This small molecule binds to this protein.
Small molecule (SMILES): COc1ccc2c(c1)cc(C(=O)NS(=O)(=O)c1ccc(C(F)(F)F)cc1)n2CC(=O)O

Binding-site contacts:
Ligand atom FAI contacts residue PRO38 of chain 1.B at 3.8 Å.
Ligand atom CAQ contacts residue HIS47 of chain 1.B at 3.8 Å.
Ligand atom OAE contacts residue THR39 of chain 1.B at 3.4 Å.
Ligand atom CAW contacts residue GLY46 of chain 1.B at 3.6 Å.
Ligand atom OAT contacts residue GLY46 of chain 1.B at 3.7 Å.
Ligand atom C contacts residue SER197 of chain 1.B at 3.7 Å.
Ligand atom FAG contacts residue GLN164 of chain 1.B at 3.1 Å.
Ligand atom OAT contacts residue VAL187 of chain 1.B at 3.1 Å (h-bond).
Ligand atom FAI contacts residue PHE157 of chain 1.B at 3.5 Å.
Ligand atom CAA contacts residue GLY46 of chain 1.B at 3.2 Å.
Ligand atom O contacts residue SER197 of chain 1.B at 3.7 Å.
Ligand atom CAV contacts residue HIS47 of chain 1.B at 3.6 Å.
Ligand atom OAE contacts residue MET40 of chain 1.B at 2.5 Å (h-bond).
Ligand atom OAT contacts residue THR186 of chain 1.B at 3.7 Å.
Ligand atom CAZ contacts residue HIS47 of chain 1.B at 3.8 Å.
Ligand atom CAL contacts residue PRO38 of chain 1.B at 3.1 Å (hydrophobic).
Ligand atom FAI contacts residue VAL143 of chain 1.B at 3.1 Å.
Ligand atom CBB contacts residue HIS44 of chain 1.B at 3.7 Å.
Ligand atom FAH contacts residue VAL139 of chain 1.B at 3.5 Å.
Ligand atom CAO contacts residue MET195 of chain 1.B at 3.3 Å (hydrophobic).
Ligand atom CAA contacts residue VAL187 of chain 1.B at 3.8 Å (hydrophobic).
Ligand atom SBE contacts residue MET40 of chain 1.B at 3.8 Å.
Ligand atom FAH contacts residue VAL143 of chain 1.B at 3.8 Å.
Ligand atom OXT contacts residue SER196 of chain 1.B at 3.7 Å.
Ligand atom OAE contacts residue HIS47 of chain 1.B at 3.5 Å (h-bond).
Ligand atom C contacts residue SER196 of chain 1.B at 3.8 Å.
Ligand atom OAD contacts residue MET40 of chain 1.B at 3.4 Å.
Ligand atom CAP contacts residue GLY46 of chain 1.B at 3.8 Å.
Ligand atom O contacts residue HIS44 of chain 1.B at 2.5 Å (h-bond).
Ligand atom CA contacts residue MET195 of chain 1.B at 3.7 Å (hydrophobic).
Ligand atom FAG contacts residue VAL143 of chain 1.B at 3.8 Å.
Ligand atom CAJ contacts residue PRO38 of chain 1.B at 3.4 Å (hydrophobic).
Ligand atom CAA contacts residue PRO185 of chain 1.B at 3.6 Å (hydrophobic).
Ligand atom CAM contacts residue MET40 of chain 1.B at 3.7 Å (hydrophobic).
Ligand atom N contacts residue HIS44 of chain 1.B at 3.8 Å.
Ligand atom FAG contacts residue PHE157 of chain 1.B at 3.3 Å.
Ligand atom NAS contacts residue HIS47 of chain 1.B at 2.7 Å (h-bond).
Ligand atom C contacts residue HIS44 of chain 1.B at 3.6 Å.
Ligand atom OXT contacts residue SER197 of chain 1.B at 3.3 Å (h-bond).
Ligand atom SBE contacts residue HIS47 of chain 1.B at 3.5 Å (h-bond).

Sequence of chain 1.B:
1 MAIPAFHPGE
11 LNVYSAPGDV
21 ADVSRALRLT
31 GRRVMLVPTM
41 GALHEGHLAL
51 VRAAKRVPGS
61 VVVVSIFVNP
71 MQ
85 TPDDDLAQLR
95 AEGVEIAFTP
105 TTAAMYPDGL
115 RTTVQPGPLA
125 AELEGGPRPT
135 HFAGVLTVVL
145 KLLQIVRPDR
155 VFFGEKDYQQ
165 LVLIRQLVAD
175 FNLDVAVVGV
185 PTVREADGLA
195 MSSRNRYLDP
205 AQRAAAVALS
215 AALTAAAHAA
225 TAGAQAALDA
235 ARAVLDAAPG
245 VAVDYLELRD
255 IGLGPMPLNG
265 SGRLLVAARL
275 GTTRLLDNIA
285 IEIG